A small-molecule ligand and the protein it binds are described below.
Small molecule (SMILES): Nc1nc2c(ncn2[C@H]2CN(C(=O)CP(=O)(O)O)C[C@H]2O)c(=O)[nH]1

Binding-site contacts:
Ligand atom OAG contacts residue THR93 of chain 1.B at 2.8 Å (h-bond).
Ligand atom N7 contacts residue ASP92 of chain 1.B at 3.6 Å (salt-bridge).
Ligand atom N7 contacts residue LYS115 of chain 1.B at 3.1 Å (salt-bridge).
Ligand atom C5 contacts residue LYS115 of chain 1.B at 3.7 Å.
Ligand atom N7 contacts residue LEU90 of chain 1.B at 3.8 Å.
Ligand atom C5 contacts residue LEU90 of chain 1.B at 3.4 Å (hydrophobic).
Ligand atom OAB contacts residue THR96 of chain 1.B at 3.4 Å (h-bond).
Ligand atom OAF contacts residue GLY94 of chain 1.B at 3.0 Å (h-bond).
Ligand atom O6 contacts residue ILE135 of chain 1.B at 2.9 Å (h-bond).
Ligand atom N9 contacts residue LEU90 of chain 1.B at 3.5 Å.
Ligand atom O6 contacts residue THR133 of chain 1.B at 3.0 Å (h-bond).
Ligand atom N1 contacts residue TRP134 of chain 1.B at 3.4 Å.
Ligand atom CAI contacts residue LEU90 of chain 1.B at 3.7 Å (hydrophobic).
Ligand atom O6 contacts residue TRP134 of chain 1.B at 3.2 Å.
Ligand atom OAF contacts residue ASP92 of chain 1.B at 2.6 Å (salt-bridge).
Ligand atom OAF contacts residue VAL91 of chain 1.B at 3.5 Å.
Ligand atom C2 contacts residue TRP134 of chain 1.B at 3.6 Å (hydrophobic).
Ligand atom OAD contacts residue GLY94 of chain 1.B at 3.4 Å (h-bond).
Ligand atom C2 contacts residue ILE135 of chain 1.B at 3.3 Å (hydrophobic).
Ligand atom C6 contacts residue ILE135 of chain 1.B at 3.3 Å (hydrophobic).
Ligand atom CAI contacts residue THR96 of chain 1.B at 3.8 Å.
Ligand atom C4 contacts residue LEU90 of chain 1.B at 3.2 Å (hydrophobic).
Ligand atom N2 contacts residue ILE135 of chain 1.B at 3.0 Å (h-bond).
Ligand atom PAX contacts residue GLY94 of chain 1.B at 3.6 Å.
Ligand atom C6 contacts residue LYS115 of chain 1.B at 3.8 Å.
Ligand atom OAD contacts residue THR96 of chain 1.B at 3.2 Å (h-bond).
Ligand atom C5 contacts residue TRP134 of chain 1.B at 3.5 Å (hydrophobic).
Ligand atom OAD contacts residue GLY95 of chain 1.B at 2.9 Å (h-bond).
Ligand atom OAF contacts residue THR93 of chain 1.B at 3.2 Å (h-bond).
Ligand atom OAD contacts residue THR93 of chain 1.B at 2.8 Å (h-bond).
Ligand atom PAX contacts residue ASP92 of chain 1.B at 3.6 Å.
Ligand atom C6 contacts residue TRP134 of chain 1.B at 3.2 Å (hydrophobic).
Ligand atom N1 contacts residue ILE135 of chain 1.B at 2.8 Å (h-bond).
Ligand atom PAX contacts residue THR93 of chain 1.B at 3.2 Å.
Ligand atom N3 contacts residue LEU90 of chain 1.B at 3.5 Å.
Ligand atom OAG contacts residue ASP92 of chain 1.B at 3.3 Å.
Ligand atom C8 contacts residue ASP92 of chain 1.B at 3.1 Å.
Ligand atom C8 contacts residue LEU90 of chain 1.B at 3.8 Å (hydrophobic).
Ligand atom O6 contacts residue LYS115 of chain 1.B at 3.0 Å (salt-bridge).
Ligand atom C4 contacts residue TRP134 of chain 1.B at 3.9 Å (hydrophobic).

Sequence of chain 1.B:
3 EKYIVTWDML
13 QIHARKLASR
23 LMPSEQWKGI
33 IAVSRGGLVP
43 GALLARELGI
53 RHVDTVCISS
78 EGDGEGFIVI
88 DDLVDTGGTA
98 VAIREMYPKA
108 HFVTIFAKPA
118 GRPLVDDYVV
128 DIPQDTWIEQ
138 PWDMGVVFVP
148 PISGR